Sequence of chain 1.B:
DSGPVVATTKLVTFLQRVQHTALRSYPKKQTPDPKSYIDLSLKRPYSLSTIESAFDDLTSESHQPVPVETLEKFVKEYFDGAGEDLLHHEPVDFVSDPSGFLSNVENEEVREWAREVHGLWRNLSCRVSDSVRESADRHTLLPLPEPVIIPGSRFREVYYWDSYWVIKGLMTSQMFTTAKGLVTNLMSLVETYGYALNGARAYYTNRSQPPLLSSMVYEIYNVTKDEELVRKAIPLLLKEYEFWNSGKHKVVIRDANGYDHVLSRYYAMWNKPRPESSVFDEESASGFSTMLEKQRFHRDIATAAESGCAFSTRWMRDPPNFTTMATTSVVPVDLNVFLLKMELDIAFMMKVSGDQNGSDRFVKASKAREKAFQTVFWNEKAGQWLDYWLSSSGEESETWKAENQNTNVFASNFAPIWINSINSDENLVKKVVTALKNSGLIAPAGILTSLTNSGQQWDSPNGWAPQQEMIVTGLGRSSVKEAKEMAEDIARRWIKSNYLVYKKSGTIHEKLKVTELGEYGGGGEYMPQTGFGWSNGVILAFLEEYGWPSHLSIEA

Binding-site contacts:
Ligand atom O4 contacts residue ARG215 of chain 1.B at 3.5 Å (salt-bridge).
Ligand atom O2 contacts residue ASN206 of chain 1.B at 3.0 Å (h-bond).
Ligand atom O3 contacts residue TRP169 of chain 1.B at 3.1 Å (h-bond).
Ligand atom O6 contacts residue TYR534 of chain 1.B at 3.5 Å.
Ligand atom O4 contacts residue GLN217 of chain 1.B at 3.2 Å (h-bond).
Ligand atom O4 contacts residue GLU284 of chain 1.B at 2.6 Å (salt-bridge).
Ligand atom C5 contacts residue TYR167 of chain 1.B at 3.8 Å (hydrophobic).
Ligand atom O2 contacts residue GLY316 of chain 1.B at 3.1 Å (h-bond).
Ligand atom O3 contacts residue ASN206 of chain 1.B at 2.6 Å (h-bond).
Ligand atom O3 contacts residue TRP542 of chain 1.B at 3.2 Å.
Ligand atom O6 contacts residue GLU533 of chain 1.B at 2.6 Å (salt-bridge).
Ligand atom O4 contacts residue TRP169 of chain 1.B at 3.2 Å (h-bond).
Ligand atom C6 contacts residue GLU533 of chain 1.B at 3.3 Å.
Ligand atom O6 contacts residue ASP170 of chain 1.B at 2.6 Å (salt-bridge).
Ligand atom O3 contacts residue ARG215 of chain 1.B at 3.0 Å (salt-bridge).
Ligand atom C2 contacts residue GLY316 of chain 1.B at 3.6 Å.
Ligand atom C3 contacts residue ASN206 of chain 1.B at 3.7 Å.
Ligand atom O4 contacts residue ARG282 of chain 1.B at 2.9 Å (salt-bridge).
Ligand atom O6 contacts residue ARG162 of chain 1.B at 3.0 Å (salt-bridge).
Ligand atom C3 contacts residue GLY316 of chain 1.B at 3.2 Å.
Ligand atom C4 contacts residue TYR212 of chain 1.B at 3.6 Å (hydrophobic).
Ligand atom O2 contacts residue ALA318 of chain 1.B at 3.4 Å (h-bond).
Ligand atom O2 contacts residue GLN217 of chain 1.B at 3.6 Å (h-bond).
Ligand atom C6 contacts residue TYR167 of chain 1.B at 3.7 Å (hydrophobic).
Ligand atom C6 contacts residue ARG282 of chain 1.B at 3.6 Å.
Ligand atom O2 contacts residue TYR167 of chain 1.B at 3.6 Å.
Ligand atom C4 contacts residue ASP170 of chain 1.B at 3.5 Å.
Ligand atom C1 contacts residue TYR534 of chain 1.B at 3.6 Å (hydrophobic).
Ligand atom C6 contacts residue ARG162 of chain 1.B at 3.8 Å.
Ligand atom O3 contacts residue ALA313 of chain 1.B at 3.5 Å.
Ligand atom C4 contacts residue GLU284 of chain 1.B at 3.3 Å.
Ligand atom O3 contacts residue TYR212 of chain 1.B at 3.3 Å.
Ligand atom O6 contacts residue PHE540 of chain 1.B at 3.4 Å.
Ligand atom C1 contacts residue PHE163 of chain 1.B at 3.5 Å (hydrophobic).
Ligand atom O5 contacts residue PHE163 of chain 1.B at 3.2 Å.
Ligand atom C2 contacts residue TYR167 of chain 1.B at 3.7 Å (hydrophobic).
Ligand atom O4 contacts residue ASP170 of chain 1.B at 2.4 Å (salt-bridge).
Ligand atom O3 contacts residue GLY316 of chain 1.B at 2.2 Å (h-bond).
Ligand atom C6 contacts residue ASP170 of chain 1.B at 3.2 Å.
Ligand atom C2 contacts residue TYR212 of chain 1.B at 3.5 Å (hydrophobic).

This protein binds this small molecule.
Small molecule (SMILES): OC[C@H]1O[C@H](O[C@H]2O[C@H](CO)[C@@H](O)[C@H](O)[C@H]2O)[C@H](O)[C@@H](O)[C@@H]1O